Binding-site contacts:
Ligand atom O contacts residue LYS40 of chain 1.B at 4.3 Å.
Ligand atom CB contacts residue TYR287 of chain 1.A at 4.3 Å (hydrophobic).
Ligand atom CB contacts residue TYR44 of chain 1.B at 4.1 Å (hydrophobic).
Ligand atom OXT contacts residue MET316 of chain 1.A at 3.9 Å.
Ligand atom CB contacts residue TYR268 of chain 1.A at 4.5 Å (hydrophobic).
Ligand atom OXT contacts residue TYR287 of chain 1.A at 2.8 Å (h-bond).
Ligand atom C contacts residue MET316 of chain 1.A at 3.6 Å (hydrophobic).
Ligand atom N contacts residue ARG138 of chain 1.B at 3.6 Å.
Ligand atom N contacts residue TYR268 of chain 1.A at 2.7 Å (h-bond).
Ligand atom O contacts residue MET316 of chain 1.A at 2.6 Å (h-bond).
Ligand atom O contacts residue CYS315 of chain 1.A at 3.3 Å.
Ligand atom OXT contacts residue CYS315 of chain 1.A at 4.3 Å.
Ligand atom O contacts residue TYR268 of chain 1.A at 4.0 Å.
Ligand atom CB contacts residue LYS40 of chain 1.B at 3.7 Å.
Ligand atom CA contacts residue LYS40 of chain 1.B at 4.3 Å.
Ligand atom CA contacts residue TYR268 of chain 1.A at 3.1 Å (hydrophobic).
Ligand atom CA contacts residue PO41 of chain 1.E at 4.2 Å.
Ligand atom CB contacts residue PO41 of chain 1.E at 3.2 Å.
Ligand atom CA contacts residue TYR287 of chain 1.A at 4.5 Å (hydrophobic).
Ligand atom C contacts residue TYR287 of chain 1.A at 3.4 Å (hydrophobic).
Ligand atom C contacts residue TYR268 of chain 1.A at 3.7 Å (hydrophobic).
Ligand atom N contacts residue HIS168 of chain 1.B at 4.3 Å.
Ligand atom C contacts residue CYS315 of chain 1.A at 4.3 Å (hydrophobic).
Ligand atom O contacts residue TYR287 of chain 1.A at 3.7 Å.
Ligand atom N contacts residue LYS40 of chain 1.B at 3.9 Å.
Ligand atom OXT contacts residue TYR268 of chain 1.A at 3.8 Å.
Ligand atom OXT contacts residue ILE358 of chain 1.B at 4.3 Å.

Sequence of chain 1.B:
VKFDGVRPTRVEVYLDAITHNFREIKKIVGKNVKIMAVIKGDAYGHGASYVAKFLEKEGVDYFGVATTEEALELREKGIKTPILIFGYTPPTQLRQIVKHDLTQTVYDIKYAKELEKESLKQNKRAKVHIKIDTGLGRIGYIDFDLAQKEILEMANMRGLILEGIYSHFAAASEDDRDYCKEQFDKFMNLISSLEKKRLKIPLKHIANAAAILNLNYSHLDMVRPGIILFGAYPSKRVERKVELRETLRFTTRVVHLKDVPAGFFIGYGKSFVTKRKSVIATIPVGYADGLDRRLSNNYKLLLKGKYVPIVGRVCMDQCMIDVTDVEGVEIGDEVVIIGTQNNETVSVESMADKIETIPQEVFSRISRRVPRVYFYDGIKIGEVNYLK

Sequence of chain 1.A:
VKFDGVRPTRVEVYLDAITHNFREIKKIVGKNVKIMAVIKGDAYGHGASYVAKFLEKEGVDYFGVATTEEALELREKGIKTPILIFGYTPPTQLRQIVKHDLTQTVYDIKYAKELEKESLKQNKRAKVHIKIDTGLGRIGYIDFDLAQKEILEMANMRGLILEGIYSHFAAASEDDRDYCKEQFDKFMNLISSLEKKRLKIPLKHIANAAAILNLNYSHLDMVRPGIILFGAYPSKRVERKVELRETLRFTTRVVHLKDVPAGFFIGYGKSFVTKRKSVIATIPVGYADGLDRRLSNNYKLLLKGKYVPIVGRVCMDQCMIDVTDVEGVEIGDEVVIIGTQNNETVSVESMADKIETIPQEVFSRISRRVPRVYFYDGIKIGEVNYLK

The protein below binds the small molecule below.
Small molecule (SMILES): C[C@H](N)C(=O)O